This small molecule binds to this protein.
Small molecule (SMILES): CC(=O)N[C@@H]1[C@@H](O)[C@H](O)[C@@H](CO)O[C@H]1O

Binding-site contacts:
Ligand atom C8 contacts residue ALA73 of chain 3.A at 3.7 Å (hydrophobic).
Ligand atom O5 contacts residue SER45 of chain 3.A at 4.1 Å.
Ligand atom O7 contacts residue SER45 of chain 3.A at 3.6 Å.
Ligand atom N2 contacts residue ASN74 of chain 3.A at 3.0 Å (h-bond).
Ligand atom C8 contacts residue PHE46 of chain 3.A at 3.9 Å (hydrophobic).
Ligand atom C3 contacts residue ASN74 of chain 3.A at 3.8 Å.
Ligand atom C2 contacts residue ASN74 of chain 3.A at 2.4 Å.
Ligand atom C1 contacts residue ASN74 of chain 3.A at 1.5 Å.
Ligand atom C7 contacts residue ALA73 of chain 3.A at 4.4 Å (hydrophobic).
Ligand atom C5 contacts residue ASN74 of chain 3.A at 3.7 Å.
Ligand atom C7 contacts residue ASN74 of chain 3.A at 3.4 Å.
Ligand atom C2 contacts residue SER45 of chain 3.A at 4.3 Å.
Ligand atom C4 contacts residue ASN74 of chain 3.A at 4.2 Å.
Ligand atom O5 contacts residue ASN74 of chain 3.A at 2.4 Å (h-bond).
Ligand atom C1 contacts residue SER45 of chain 3.A at 4.0 Å.
Ligand atom C7 contacts residue PHE46 of chain 3.A at 4.5 Å (hydrophobic).
Ligand atom C8 contacts residue TRP72 of chain 3.A at 3.5 Å (hydrophobic).
Ligand atom O7 contacts residue PHE46 of chain 3.A at 3.9 Å.
Ligand atom O7 contacts residue ASN74 of chain 3.A at 3.4 Å (h-bond).

Sequence of chain 3.A:
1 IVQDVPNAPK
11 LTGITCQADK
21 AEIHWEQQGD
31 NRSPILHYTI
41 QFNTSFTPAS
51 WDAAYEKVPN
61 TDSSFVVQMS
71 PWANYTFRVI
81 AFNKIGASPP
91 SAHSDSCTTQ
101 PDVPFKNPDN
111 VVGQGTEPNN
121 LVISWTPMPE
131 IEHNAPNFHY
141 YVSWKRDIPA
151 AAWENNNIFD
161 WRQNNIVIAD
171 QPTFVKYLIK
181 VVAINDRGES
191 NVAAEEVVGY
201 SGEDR